Sequence of chain 1.C:
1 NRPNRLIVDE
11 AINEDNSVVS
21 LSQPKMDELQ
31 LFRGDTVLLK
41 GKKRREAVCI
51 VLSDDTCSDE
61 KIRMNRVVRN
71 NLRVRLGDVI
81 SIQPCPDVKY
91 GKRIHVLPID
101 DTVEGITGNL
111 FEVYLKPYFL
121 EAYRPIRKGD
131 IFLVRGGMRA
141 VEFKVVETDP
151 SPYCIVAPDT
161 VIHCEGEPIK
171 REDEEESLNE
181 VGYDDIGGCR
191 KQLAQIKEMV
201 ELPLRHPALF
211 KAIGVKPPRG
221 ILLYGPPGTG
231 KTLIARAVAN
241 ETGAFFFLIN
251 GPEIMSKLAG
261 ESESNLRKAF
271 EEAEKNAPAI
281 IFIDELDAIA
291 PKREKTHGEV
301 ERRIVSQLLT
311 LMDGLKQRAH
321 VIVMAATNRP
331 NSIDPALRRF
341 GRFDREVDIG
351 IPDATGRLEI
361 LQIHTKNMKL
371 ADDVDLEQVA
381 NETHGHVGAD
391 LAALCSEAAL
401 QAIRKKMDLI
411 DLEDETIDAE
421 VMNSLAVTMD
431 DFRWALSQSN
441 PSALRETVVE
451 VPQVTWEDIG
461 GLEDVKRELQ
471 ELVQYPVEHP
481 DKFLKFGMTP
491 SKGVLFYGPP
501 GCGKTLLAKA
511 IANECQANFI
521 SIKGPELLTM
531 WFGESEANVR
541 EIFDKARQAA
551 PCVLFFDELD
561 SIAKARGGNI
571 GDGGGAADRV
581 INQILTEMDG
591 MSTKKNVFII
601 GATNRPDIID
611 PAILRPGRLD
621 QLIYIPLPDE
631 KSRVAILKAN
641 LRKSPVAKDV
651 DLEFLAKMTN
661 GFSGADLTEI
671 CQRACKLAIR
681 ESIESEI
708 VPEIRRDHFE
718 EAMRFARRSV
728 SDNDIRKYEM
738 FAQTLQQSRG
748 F

Binding-site contacts:
Ligand atom C28 contacts residue LEU506 of chain 1.C at 3.5 Å (hydrophobic).
Ligand atom C15 contacts residue LEU506 of chain 1.C at 3.2 Å (hydrophobic).
Ligand atom N14 contacts residue LEU506 of chain 1.C at 3.3 Å.
Ligand atom C05 contacts residue GLY503 of chain 1.C at 3.5 Å.
Ligand atom C23 contacts residue LEU506 of chain 1.C at 3.0 Å (hydrophobic).
Ligand atom C02 contacts residue ALA665 of chain 1.C at 4.1 Å (hydrophobic).
Ligand atom C17 contacts residue ILE459 of chain 1.C at 3.4 Å (hydrophobic).
Ligand atom C22 contacts residue GLY503 of chain 1.C at 3.9 Å.
Ligand atom O01 contacts residue THR668 of chain 1.C at 4.1 Å.
Ligand atom C27 contacts residue ASP458 of chain 1.C at 3.8 Å.
Ligand atom C18 contacts residue ILE459 of chain 1.C at 4.1 Å (hydrophobic).
Ligand atom C25 contacts residue ASP458 of chain 1.C at 3.9 Å.
Ligand atom C04 contacts residue GLY503 of chain 1.C at 4.0 Å.
Ligand atom N16 contacts residue LEU506 of chain 1.C at 4.1 Å.
Ligand atom C04 contacts residue GLY501 of chain 1.C at 3.9 Å.
Ligand atom C24 contacts residue LEU506 of chain 1.C at 2.9 Å (hydrophobic).
Ligand atom C18 contacts residue LEU506 of chain 1.C at 4.0 Å (hydrophobic).
Ligand atom C09 contacts residue THR668 of chain 1.C at 3.8 Å.
Ligand atom C06 contacts residue LEU506 of chain 1.C at 4.2 Å (hydrophobic).
Ligand atom N31 contacts residue GLY501 of chain 1.C at 3.8 Å.
Ligand atom C29 contacts residue LEU506 of chain 1.C at 2.8 Å (hydrophobic).
Ligand atom C22 contacts residue LEU506 of chain 1.C at 3.8 Å (hydrophobic).
Ligand atom C02 contacts residue THR668 of chain 1.C at 4.1 Å.
Ligand atom C19 contacts residue ILE636 of chain 1.C at 4.0 Å (hydrophobic).
Ligand atom C25 contacts residue VAL454 of chain 1.C at 4.0 Å (hydrophobic).
Ligand atom C13 contacts residue LEU506 of chain 1.C at 3.2 Å (hydrophobic).
Ligand atom C27 contacts residue VAL454 of chain 1.C at 2.9 Å (hydrophobic).
Ligand atom N16 contacts residue ILE636 of chain 1.C at 4.1 Å.
Ligand atom C21 contacts residue GLY503 of chain 1.C at 4.2 Å.
Ligand atom O26 contacts residue ASP458 of chain 1.C at 3.2 Å (salt-bridge).
Ligand atom N12 contacts residue LEU506 of chain 1.C at 4.2 Å.
Ligand atom N31 contacts residue ALA665 of chain 1.C at 3.2 Å (h-bond).
Ligand atom C25 contacts residue LEU506 of chain 1.C at 3.7 Å (hydrophobic).
Ligand atom C28 contacts residue VAL454 of chain 1.C at 4.0 Å (hydrophobic).
Ligand atom C21 contacts residue CYS502 of chain 1.C at 3.6 Å (hydrophobic).
Ligand atom C03 contacts residue THR668 of chain 1.C at 4.1 Å.
Ligand atom N30 contacts residue LEU506 of chain 1.C at 3.0 Å.
Ligand atom O26 contacts residue VAL454 of chain 1.C at 3.5 Å.
Ligand atom N31 contacts residue GLY664 of chain 1.C at 3.7 Å.
Ligand atom C08 contacts residue THR668 of chain 1.C at 4.0 Å.

This small molecule binds to this protein.
Small molecule (SMILES): Cc1cc2c(C(N)=O)cccc2n1-c1nc2c(c(NCc3ccccc3)n1)COCC2